Sequence of chain 24.A:
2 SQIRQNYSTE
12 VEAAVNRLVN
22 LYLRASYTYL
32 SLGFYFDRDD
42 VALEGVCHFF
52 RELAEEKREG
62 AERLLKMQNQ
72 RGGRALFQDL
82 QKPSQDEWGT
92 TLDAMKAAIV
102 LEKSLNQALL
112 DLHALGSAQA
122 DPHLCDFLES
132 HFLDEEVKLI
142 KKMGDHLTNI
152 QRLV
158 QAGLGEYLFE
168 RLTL

Sequence of chain 3.A:
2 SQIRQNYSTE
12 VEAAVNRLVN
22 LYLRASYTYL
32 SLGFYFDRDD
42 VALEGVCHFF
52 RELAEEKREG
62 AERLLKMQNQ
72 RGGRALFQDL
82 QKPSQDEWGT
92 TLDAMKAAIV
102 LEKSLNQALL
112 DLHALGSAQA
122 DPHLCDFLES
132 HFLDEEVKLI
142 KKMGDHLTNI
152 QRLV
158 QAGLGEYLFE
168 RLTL

Binding-site contacts:
Ligand atom O4 contacts residue GLU63 of chain 24.A at 3.4 Å (salt-bridge).
Ligand atom O2S contacts residue ARG59 of chain 24.A at 3.2 Å.
Ligand atom C4 contacts residue SDS1 of chain 3.B at 0.4 Å.
Ligand atom O2S contacts residue SER27 of chain 3.A at 3.4 Å (h-bond).
Ligand atom S contacts residue ARG59 of chain 24.A at 3.3 Å.
Ligand atom O3S contacts residue ARG59 of chain 24.A at 3.2 Å.
Ligand atom C7 contacts residue SDS1 of chain 3.B at 0.7 Å.
Ligand atom C3 contacts residue ALA55 of chain 24.A at 3.8 Å (hydrophobic).
Ligand atom C1 contacts residue SER27 of chain 3.A at 3.2 Å.
Ligand atom S contacts residue SDS1 of chain 3.B at 0.7 Å.
Ligand atom O4 contacts residue SDS1 of chain 3.B at 1.4 Å.
Ligand atom C3 contacts residue SDS1 of chain 3.B at 0.6 Å.
Ligand atom C2 contacts residue GLU63 of chain 3.A at 3.7 Å.
Ligand atom O3S contacts residue GLU63 of chain 24.A at 2.4 Å (salt-bridge).
Ligand atom C11 contacts residue SDS1 of chain 3.B at 0.6 Å.
Ligand atom C2 contacts residue ALA55 of chain 24.A at 3.8 Å (hydrophobic).
Ligand atom C5 contacts residue SER27 of chain 24.A at 3.2 Å.
Ligand atom C2 contacts residue SDS1 of chain 3.B at 0.7 Å.
Ligand atom O1S contacts residue ALA55 of chain 3.A at 2.9 Å.
Ligand atom C9 contacts residue SDS1 of chain 3.B at 0.7 Å.
Ligand atom C3 contacts residue SER27 of chain 24.A at 3.1 Å.
Ligand atom O1S contacts residue SDS1 of chain 3.B at 1.1 Å.
Ligand atom S contacts residue GLU63 of chain 24.A at 3.4 Å (salt-bridge).
Ligand atom C8 contacts residue SDS1 of chain 3.B at 0.7 Å.
Ligand atom O3S contacts residue SDS1 of chain 3.B at 2.1 Å.
Ligand atom O3S contacts residue LEU31 of chain 3.A at 3.7 Å.
Ligand atom O4 contacts residue ARG59 of chain 24.A at 3.0 Å.
Ligand atom C4 contacts residue SER27 of chain 24.A at 3.4 Å.
Ligand atom O1S contacts residue GLU56 of chain 3.A at 3.7 Å.
Ligand atom C10 contacts residue SDS1 of chain 3.B at 0.7 Å.
Ligand atom C12 contacts residue SDS1 of chain 3.B at 0.4 Å.
Ligand atom C4 contacts residue ARG59 of chain 3.A at 3.8 Å.
Ligand atom O4 contacts residue ARG59 of chain 3.A at 3.5 Å (salt-bridge).
Ligand atom C6 contacts residue SDS1 of chain 3.B at 0.6 Å.
Ligand atom C3 contacts residue ARG59 of chain 3.A at 3.6 Å.
Ligand atom C1 contacts residue SDS1 of chain 3.B at 0.4 Å.
Ligand atom C12 contacts residue SER27 of chain 3.A at 3.3 Å.
Ligand atom C5 contacts residue SDS1 of chain 3.B at 0.4 Å.
Ligand atom O2S contacts residue SDS1 of chain 3.B at 0.6 Å.
Ligand atom C8 contacts residue LEU81 of chain 3.A at 3.7 Å (hydrophobic).

This small molecule binds to this protein.
Small molecule (SMILES): CCCCCCCCCCCCOS(=O)(=O)O